This small molecule binds to this protein.
Small molecule (SMILES): CC(=O)N[C@@H]1[C@@H](O)[C@H](O)[C@@H](CO)O[C@H]1O

Binding-site contacts:
Ligand atom O5 contacts residue ASN24 of chain 1.E at 2.3 Å (h-bond).
Ligand atom C1 contacts residue ASN24 of chain 1.E at 1.4 Å.
Ligand atom C2 contacts residue ASN24 of chain 1.E at 2.4 Å.
Ligand atom N2 contacts residue ASN24 of chain 1.E at 3.0 Å (h-bond).
Ligand atom C7 contacts residue ASN24 of chain 1.E at 3.4 Å.
Ligand atom C3 contacts residue ASN24 of chain 1.E at 3.8 Å.
Ligand atom C4 contacts residue ASN24 of chain 1.E at 4.1 Å.
Ligand atom C8 contacts residue ASN24 of chain 1.E at 4.5 Å.
Ligand atom O7 contacts residue ASN24 of chain 1.E at 3.3 Å (h-bond).
Ligand atom C8 contacts residue SER22 of chain 1.E at 3.6 Å.
Ligand atom C5 contacts residue ASN24 of chain 1.E at 3.6 Å.

Sequence of chain 1.E:
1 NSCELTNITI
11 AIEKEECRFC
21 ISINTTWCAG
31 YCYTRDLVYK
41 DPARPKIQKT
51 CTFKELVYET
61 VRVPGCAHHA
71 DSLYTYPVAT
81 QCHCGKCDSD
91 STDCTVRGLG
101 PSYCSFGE